Binding-site contacts:
Ligand atom CAC contacts residue SER232 of chain 1.B at 3.5 Å.
Ligand atom CAE contacts residue SER343 of chain 1.B at 3.1 Å.
Ligand atom CAB contacts residue ALA233 of chain 1.B at 3.5 Å (hydrophobic).
Ligand atom CAA contacts residue SER232 of chain 1.B at 3.9 Å.
Ligand atom CAB contacts residue LYS162 of chain 1.B at 3.8 Å.
Ligand atom OAF contacts residue GLY344 of chain 1.B at 3.8 Å.
Ligand atom OAF contacts residue SER343 of chain 1.B at 2.5 Å (h-bond).
Ligand atom OAH contacts residue ALA233 of chain 1.B at 2.7 Å (h-bond).
Ligand atom OAG contacts residue ARG324 of chain 1.B at 2.8 Å (salt-bridge).
Ligand atom CAA contacts residue ARG53 of chain 1.B at 3.6 Å.
Ligand atom OAJ contacts residue LYS162 of chain 1.B at 3.5 Å (salt-bridge).
Ligand atom OAG contacts residue SER343 of chain 1.B at 3.4 Å (h-bond).
Ligand atom OAF contacts residue SER84 of chain 1.B at 2.9 Å (h-bond).
Ligand atom OAJ contacts residue SER232 of chain 1.B at 2.6 Å (h-bond).
Ligand atom CAB contacts residue ARG53 of chain 1.B at 3.3 Å.
Ligand atom CAE contacts residue GLY344 of chain 1.B at 3.2 Å.
Ligand atom CAB contacts residue SER232 of chain 1.B at 3.5 Å.
Ligand atom OAG contacts residue GLY344 of chain 1.B at 2.6 Å (h-bond).
Ligand atom OAG contacts residue GLY85 of chain 1.B at 3.7 Å.
Ligand atom OAI contacts residue ARG53 of chain 1.B at 2.5 Å (salt-bridge).
Ligand atom CAE contacts residue SER84 of chain 1.B at 3.5 Å.
Ligand atom OAI contacts residue GLY85 of chain 1.B at 2.9 Å (h-bond).
Ligand atom CAE contacts residue SER232 of chain 1.B at 3.9 Å.
Ligand atom OAJ contacts residue SER84 of chain 1.B at 3.2 Å (h-bond).
Ligand atom CAA contacts residue MET190 of chain 1.B at 3.5 Å (hydrophobic).
Ligand atom CAB contacts residue GLY85 of chain 1.B at 3.4 Å.
Ligand atom CAE contacts residue ARG324 of chain 1.B at 3.5 Å.
Ligand atom OAG contacts residue SER84 of chain 1.B at 3.4 Å (h-bond).
Ligand atom CAC contacts residue ARG194 of chain 1.B at 3.8 Å.
Ligand atom CAD contacts residue ARG324 of chain 1.B at 3.5 Å.
Ligand atom OAH contacts residue SER232 of chain 1.B at 3.3 Å.
Ligand atom CAC contacts residue ALA233 of chain 1.B at 3.7 Å (hydrophobic).
Ligand atom CAA contacts residue GLY46 of chain 1.B at 3.1 Å.
Ligand atom OAI contacts residue GLY46 of chain 1.B at 3.4 Å.
Ligand atom OAF contacts residue SER232 of chain 1.B at 2.9 Å (h-bond).
Ligand atom CAB contacts residue GLY46 of chain 1.B at 3.5 Å.
Ligand atom OAH contacts residue ARG194 of chain 1.B at 3.3 Å (salt-bridge).
Ligand atom OAJ contacts residue GLY85 of chain 1.B at 3.1 Å (h-bond).
Ligand atom CAA contacts residue ALA233 of chain 1.B at 3.2 Å (hydrophobic).
Ligand atom CAD contacts residue GLY344 of chain 1.B at 3.2 Å.

A small-molecule ligand and the protein it binds are described below.
Small molecule (SMILES): O=C(O)CC(=O)CC(=O)O

Sequence of chain 1.B:
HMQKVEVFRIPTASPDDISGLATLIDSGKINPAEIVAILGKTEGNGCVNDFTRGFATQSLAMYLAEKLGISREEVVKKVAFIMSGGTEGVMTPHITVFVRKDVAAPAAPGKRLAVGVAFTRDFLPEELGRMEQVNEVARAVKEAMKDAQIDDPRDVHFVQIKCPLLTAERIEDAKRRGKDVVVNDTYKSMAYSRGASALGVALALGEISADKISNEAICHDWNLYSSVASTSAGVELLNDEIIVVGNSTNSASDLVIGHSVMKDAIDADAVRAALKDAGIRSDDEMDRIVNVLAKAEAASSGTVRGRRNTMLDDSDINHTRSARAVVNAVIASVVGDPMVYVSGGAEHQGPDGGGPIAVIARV